Binding-site contacts:
Ligand atom O7 contacts residue TYR317 of chain 1.A at 3.4 Å (h-bond).
Ligand atom C5 contacts residue ASN252 of chain 1.A at 3.6 Å.
Ligand atom C8 contacts residue ILE319 of chain 1.A at 3.6 Å (hydrophobic).
Ligand atom C3 contacts residue ASN252 of chain 1.A at 3.8 Å.
Ligand atom O5 contacts residue PHE297 of chain 1.A at 4.2 Å.
Ligand atom N2 contacts residue ILE319 of chain 1.A at 3.9 Å.
Ligand atom O3 contacts residue GLN299 of chain 1.A at 4.5 Å.
Ligand atom C5 contacts residue TYR317 of chain 1.A at 3.6 Å (hydrophobic).
Ligand atom C1 contacts residue TYR317 of chain 1.A at 4.2 Å (hydrophobic).
Ligand atom O7 contacts residue ASN252 of chain 1.A at 3.6 Å (h-bond).
Ligand atom C7 contacts residue TYR317 of chain 1.A at 4.1 Å (hydrophobic).
Ligand atom O6 contacts residue PHE297 of chain 1.A at 4.2 Å.
Ligand atom C1 contacts residue ASN252 of chain 1.A at 1.4 Å.
Ligand atom C7 contacts residue ILE319 of chain 1.A at 4.3 Å (hydrophobic).
Ligand atom C6 contacts residue PHE297 of chain 1.A at 4.2 Å (hydrophobic).
Ligand atom O4 contacts residue TYR317 of chain 1.A at 3.9 Å.
Ligand atom C2 contacts residue ASN252 of chain 1.A at 2.5 Å.
Ligand atom C2 contacts residue GLN299 of chain 1.A at 4.3 Å.
Ligand atom C4 contacts residue ASN252 of chain 1.A at 4.2 Å.
Ligand atom C7 contacts residue ASN252 of chain 1.A at 3.4 Å.
Ligand atom N2 contacts residue ASN252 of chain 1.A at 2.9 Å (h-bond).
Ligand atom C6 contacts residue TYR317 of chain 1.A at 3.8 Å (hydrophobic).
Ligand atom C8 contacts residue ASN252 of chain 1.A at 4.5 Å.
Ligand atom O5 contacts residue TYR317 of chain 1.A at 4.2 Å.
Ligand atom O5 contacts residue ASN252 of chain 1.A at 2.4 Å (h-bond).
Ligand atom O7 contacts residue GLN299 of chain 1.A at 3.8 Å.
Ligand atom O7 contacts residue LYS301 of chain 1.A at 3.5 Å.

Sequence of chain 1.A:
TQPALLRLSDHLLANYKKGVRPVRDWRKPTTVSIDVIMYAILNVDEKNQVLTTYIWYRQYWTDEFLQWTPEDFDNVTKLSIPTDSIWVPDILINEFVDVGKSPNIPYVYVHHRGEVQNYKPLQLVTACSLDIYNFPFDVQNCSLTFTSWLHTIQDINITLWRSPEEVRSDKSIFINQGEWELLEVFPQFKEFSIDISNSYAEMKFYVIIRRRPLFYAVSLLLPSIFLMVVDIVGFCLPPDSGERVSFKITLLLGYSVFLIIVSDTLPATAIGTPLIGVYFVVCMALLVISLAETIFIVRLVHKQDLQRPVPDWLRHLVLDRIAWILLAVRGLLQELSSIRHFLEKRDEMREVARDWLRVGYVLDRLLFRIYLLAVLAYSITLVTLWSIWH

This protein binds this small molecule.
Small molecule (SMILES): CC(=O)N[C@H]1[C@H](O[C@H]2[C@H](O)[C@@H](NC(C)=O)CO[C@@H]2CO)O[C@H](CO)[C@@H](O)[C@@H]1O